Sequence of chain 1.D:
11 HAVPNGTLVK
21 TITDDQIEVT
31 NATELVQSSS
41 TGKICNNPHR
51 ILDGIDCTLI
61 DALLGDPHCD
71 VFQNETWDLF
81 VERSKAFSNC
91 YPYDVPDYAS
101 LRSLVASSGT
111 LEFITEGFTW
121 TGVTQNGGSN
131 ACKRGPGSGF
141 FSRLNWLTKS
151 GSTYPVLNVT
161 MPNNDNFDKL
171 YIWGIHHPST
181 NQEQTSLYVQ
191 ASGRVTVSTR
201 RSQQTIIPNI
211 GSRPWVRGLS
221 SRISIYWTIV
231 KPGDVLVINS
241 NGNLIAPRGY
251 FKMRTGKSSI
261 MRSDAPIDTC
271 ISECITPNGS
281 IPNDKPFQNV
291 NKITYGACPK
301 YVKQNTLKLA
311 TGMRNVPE

Binding-site contacts:
Ligand atom C6 contacts residue THR160 of chain 1.D at 3.4 Å.
Ligand atom O5 contacts residue TRP215 of chain 1.C at 3.8 Å.
Ligand atom C1 contacts residue ASN158 of chain 1.D at 1.4 Å.
Ligand atom C4 contacts residue TRP215 of chain 1.C at 3.4 Å (hydrophobic).
Ligand atom O4 contacts residue TRP215 of chain 1.C at 3.5 Å.
Ligand atom O6 contacts residue THR160 of chain 1.D at 3.8 Å.
Ligand atom O5 contacts residue ASN158 of chain 1.D at 2.4 Å (h-bond).
Ligand atom C5 contacts residue THR160 of chain 1.D at 4.0 Å.
Ligand atom C1 contacts residue VAL237 of chain 1.D at 3.6 Å (hydrophobic).
Ligand atom C3 contacts residue ASN158 of chain 1.D at 3.8 Å.
Ligand atom C8 contacts residue PRO214 of chain 1.C at 3.6 Å (hydrophobic).
Ligand atom O5 contacts residue THR160 of chain 1.D at 3.5 Å (h-bond).
Ligand atom C6 contacts residue TRP215 of chain 1.C at 4.4 Å (hydrophobic).
Ligand atom C2 contacts residue TRP215 of chain 1.C at 3.8 Å (hydrophobic).
Ligand atom C5 contacts residue TRP215 of chain 1.C at 4.4 Å (hydrophobic).
Ligand atom C8 contacts residue TRP215 of chain 1.C at 3.4 Å (hydrophobic).
Ligand atom C5 contacts residue VAL237 of chain 1.D at 3.5 Å (hydrophobic).
Ligand atom C5 contacts residue TRP215 of chain 1.C at 3.4 Å (hydrophobic).
Ligand atom C2 contacts residue TRP215 of chain 1.C at 4.0 Å (hydrophobic).
Ligand atom O3 contacts residue TRP215 of chain 1.C at 3.9 Å.
Ligand atom C3 contacts residue TRP215 of chain 1.C at 3.4 Å (hydrophobic).
Ligand atom C3 contacts residue TRP215 of chain 1.C at 3.8 Å (hydrophobic).
Ligand atom C7 contacts residue ASN158 of chain 1.D at 4.1 Å.
Ligand atom C4 contacts residue ASN158 of chain 1.D at 4.2 Å.
Ligand atom O5 contacts residue VAL237 of chain 1.D at 3.5 Å.
Ligand atom O7 contacts residue SER212 of chain 1.C at 3.6 Å (h-bond).
Ligand atom C1 contacts residue TRP215 of chain 1.C at 3.3 Å (hydrophobic).
Ligand atom C2 contacts residue ASN158 of chain 1.D at 2.5 Å.
Ligand atom C6 contacts residue VAL237 of chain 1.D at 3.8 Å (hydrophobic).
Ligand atom O6 contacts residue TRP215 of chain 1.C at 3.3 Å (h-bond).
Ligand atom O7 contacts residue ARG200 of chain 1.D at 4.0 Å.
Ligand atom N2 contacts residue ASN158 of chain 1.D at 2.8 Å (h-bond).
Ligand atom O4 contacts residue TRP215 of chain 1.C at 4.0 Å.
Ligand atom O4 contacts residue GLY218 of chain 1.C at 4.5 Å.
Ligand atom C5 contacts residue ASN158 of chain 1.D at 3.7 Å.
Ligand atom O3 contacts residue TRP215 of chain 1.C at 3.3 Å.
Ligand atom C6 contacts residue TRP215 of chain 1.C at 3.9 Å (hydrophobic).
Ligand atom C4 contacts residue TRP215 of chain 1.C at 3.9 Å (hydrophobic).

Sequence of chain 1.C:
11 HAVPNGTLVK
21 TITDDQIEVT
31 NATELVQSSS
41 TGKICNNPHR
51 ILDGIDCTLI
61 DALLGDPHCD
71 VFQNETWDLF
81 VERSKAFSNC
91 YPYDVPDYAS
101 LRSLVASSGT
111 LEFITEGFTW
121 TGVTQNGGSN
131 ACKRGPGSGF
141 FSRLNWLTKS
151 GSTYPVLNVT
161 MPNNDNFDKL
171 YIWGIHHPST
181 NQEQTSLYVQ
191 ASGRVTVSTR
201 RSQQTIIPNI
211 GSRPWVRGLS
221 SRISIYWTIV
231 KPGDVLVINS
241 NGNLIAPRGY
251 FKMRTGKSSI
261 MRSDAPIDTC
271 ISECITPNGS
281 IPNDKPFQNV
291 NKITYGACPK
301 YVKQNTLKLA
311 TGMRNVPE

This small molecule binds to this protein.
Small molecule (SMILES): CC(=O)N[C@H]1[C@H](O[C@H]2[C@H](O)[C@@H](NC(C)=O)CO[C@@H]2CO)O[C@H](CO)[C@@H](O[C@@H]2O[C@H](CO)[C@@H](O)[C@H](O)[C@@H]2O)[C@@H]1O